A protein and the small-molecule ligand that binds it are described below.
Small molecule (SMILES): CCCCCCCCCCCCCC(=O)O[C@H](COC(=O)CCCCCCCCCC)COP(=O)(O)OCC[N+](C)(C)C

Sequence of chain 1.D:
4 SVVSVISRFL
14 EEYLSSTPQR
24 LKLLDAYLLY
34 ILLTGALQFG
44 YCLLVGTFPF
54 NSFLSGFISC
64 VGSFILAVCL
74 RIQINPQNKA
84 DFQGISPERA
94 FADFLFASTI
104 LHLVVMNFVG

Sequence of chain 1.F:
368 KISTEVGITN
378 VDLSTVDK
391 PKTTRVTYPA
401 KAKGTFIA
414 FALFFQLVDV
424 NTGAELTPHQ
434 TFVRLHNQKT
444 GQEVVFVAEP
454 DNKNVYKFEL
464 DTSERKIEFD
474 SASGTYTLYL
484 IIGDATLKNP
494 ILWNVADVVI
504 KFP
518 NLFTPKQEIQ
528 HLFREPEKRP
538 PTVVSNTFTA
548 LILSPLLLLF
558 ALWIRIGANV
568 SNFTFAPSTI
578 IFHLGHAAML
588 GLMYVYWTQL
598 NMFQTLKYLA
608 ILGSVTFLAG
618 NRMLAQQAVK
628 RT

Binding-site contacts:
Ligand atom C31 contacts residue MET599 of chain 1.F at 3.9 Å (hydrophobic).
Ligand atom C2B contacts residue ILE94 of chain 1.A at 4.2 Å (hydrophobic).
Ligand atom C32 contacts residue PHE65 of chain 1.A at 4.0 Å (hydrophobic).
Ligand atom C38 contacts residue PHE203 of chain 1.A at 3.9 Å (hydrophobic).
Ligand atom O13 contacts residue ASN110 of chain 1.D at 4.2 Å.
Ligand atom C29 contacts residue SER207 of chain 1.A at 3.8 Å.
Ligand atom O11 contacts residue MET599 of chain 1.F at 4.1 Å.
Ligand atom C31 contacts residue PHE65 of chain 1.A at 4.1 Å (hydrophobic).
Ligand atom C2B contacts residue TYR204 of chain 1.A at 3.4 Å (hydrophobic).
Ligand atom C23 contacts residue GLN253 of chain 1.A at 3.5 Å.
Ligand atom C29 contacts residue TYR204 of chain 1.A at 3.7 Å (hydrophobic).
Ligand atom C26 contacts residue ILE94 of chain 1.A at 3.5 Å (hydrophobic).
Ligand atom C11 contacts residue ASN110 of chain 1.D at 4.1 Å.
Ligand atom C25 contacts residue PRO90 of chain 1.A at 4.2 Å (hydrophobic).
Ligand atom C2D contacts residue THR95 of chain 1.A at 4.0 Å.
Ligand atom C13 contacts residue TRP594 of chain 1.F at 4.0 Å (hydrophobic).
Ligand atom O22 contacts residue ASN110 of chain 1.D at 3.9 Å.
Ligand atom C11 contacts residue TYR593 of chain 1.F at 3.6 Å (hydrophobic).
Ligand atom O11 contacts residue TYR66 of chain 1.A at 4.1 Å.
Ligand atom O31 contacts residue MET599 of chain 1.F at 4.2 Å.
Ligand atom C13 contacts residue TYR593 of chain 1.F at 3.4 Å (hydrophobic).
Ligand atom C2A contacts residue TYR204 of chain 1.A at 3.7 Å (hydrophobic).
Ligand atom C28 contacts residue PHE203 of chain 1.A at 3.9 Å (hydrophobic).
Ligand atom O14 contacts residue HIS415 of chain 1.G at 2.9 Å.
Ligand atom C22 contacts residue HIS69 of chain 1.A at 3.6 Å.
Ligand atom O31 contacts residue PHE65 of chain 1.A at 3.4 Å.
Ligand atom O32 contacts residue MET599 of chain 1.F at 2.9 Å.
Ligand atom O12 contacts residue TYR66 of chain 1.A at 3.9 Å.
Ligand atom C14 contacts residue ARG420 of chain 1.G at 3.3 Å.
Ligand atom C3 contacts residue MET599 of chain 1.F at 3.9 Å (hydrophobic).
Ligand atom C27 contacts residue ILE94 of chain 1.A at 3.8 Å (hydrophobic).
Ligand atom O14 contacts residue TYR66 of chain 1.A at 3.8 Å.
Ligand atom C27 contacts residue SER207 of chain 1.A at 3.7 Å.
Ligand atom C24 contacts residue PHE65 of chain 1.A at 4.1 Å (hydrophobic).
Ligand atom O12 contacts residue MET599 of chain 1.F at 3.0 Å (h-bond).
Ligand atom O12 contacts residue ASN598 of chain 1.F at 3.2 Å.
Ligand atom C14 contacts residue TRP594 of chain 1.F at 3.1 Å (hydrophobic).
Ligand atom C2C contacts residue TYR204 of chain 1.A at 4.2 Å (hydrophobic).
Ligand atom N contacts residue TRP594 of chain 1.F at 4.1 Å.
Ligand atom C27 contacts residue PHE203 of chain 1.A at 4.0 Å (hydrophobic).

Sequence of chain 1.G:
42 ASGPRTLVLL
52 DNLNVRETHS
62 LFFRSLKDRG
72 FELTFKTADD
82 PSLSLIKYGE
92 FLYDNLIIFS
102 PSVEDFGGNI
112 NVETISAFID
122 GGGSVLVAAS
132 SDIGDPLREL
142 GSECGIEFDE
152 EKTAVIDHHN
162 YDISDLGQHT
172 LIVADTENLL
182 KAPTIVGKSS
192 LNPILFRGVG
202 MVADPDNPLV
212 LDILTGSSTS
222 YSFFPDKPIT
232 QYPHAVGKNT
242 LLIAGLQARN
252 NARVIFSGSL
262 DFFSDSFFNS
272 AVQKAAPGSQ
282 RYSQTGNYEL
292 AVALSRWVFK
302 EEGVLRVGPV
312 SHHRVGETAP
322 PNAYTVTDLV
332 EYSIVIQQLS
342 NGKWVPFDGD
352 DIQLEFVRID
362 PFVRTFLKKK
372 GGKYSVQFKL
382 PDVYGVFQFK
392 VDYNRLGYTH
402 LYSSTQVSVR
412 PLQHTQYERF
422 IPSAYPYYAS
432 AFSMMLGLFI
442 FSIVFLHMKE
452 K

Sequence of chain 1.A:
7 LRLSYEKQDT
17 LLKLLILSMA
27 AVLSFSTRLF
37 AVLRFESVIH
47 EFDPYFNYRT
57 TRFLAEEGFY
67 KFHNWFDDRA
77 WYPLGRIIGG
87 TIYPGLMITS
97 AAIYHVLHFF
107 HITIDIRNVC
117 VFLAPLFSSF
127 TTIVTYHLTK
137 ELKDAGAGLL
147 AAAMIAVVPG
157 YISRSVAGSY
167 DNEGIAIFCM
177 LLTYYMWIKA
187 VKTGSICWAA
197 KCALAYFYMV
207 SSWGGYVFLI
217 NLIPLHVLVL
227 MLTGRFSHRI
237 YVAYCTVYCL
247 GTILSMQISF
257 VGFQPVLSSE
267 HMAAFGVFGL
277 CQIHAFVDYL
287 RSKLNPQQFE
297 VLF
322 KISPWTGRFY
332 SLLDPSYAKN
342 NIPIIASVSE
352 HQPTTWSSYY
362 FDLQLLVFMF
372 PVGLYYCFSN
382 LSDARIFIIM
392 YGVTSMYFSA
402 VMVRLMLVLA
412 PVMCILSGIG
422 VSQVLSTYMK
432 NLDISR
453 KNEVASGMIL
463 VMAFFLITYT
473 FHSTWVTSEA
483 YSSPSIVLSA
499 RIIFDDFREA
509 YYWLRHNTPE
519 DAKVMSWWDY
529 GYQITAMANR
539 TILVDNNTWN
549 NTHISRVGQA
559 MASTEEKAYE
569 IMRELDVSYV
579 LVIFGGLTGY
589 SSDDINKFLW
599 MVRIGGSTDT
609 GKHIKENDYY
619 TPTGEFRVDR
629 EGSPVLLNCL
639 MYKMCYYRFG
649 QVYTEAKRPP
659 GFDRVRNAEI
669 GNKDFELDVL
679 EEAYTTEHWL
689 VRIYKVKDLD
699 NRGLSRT